A small-molecule ligand and the protein it binds are described below.
Small molecule (SMILES): CC(=O)N[C@@H]1[C@@H](O)[C@H](O)[C@@H](CO)O[C@H]1O

Sequence of chain 1.D:
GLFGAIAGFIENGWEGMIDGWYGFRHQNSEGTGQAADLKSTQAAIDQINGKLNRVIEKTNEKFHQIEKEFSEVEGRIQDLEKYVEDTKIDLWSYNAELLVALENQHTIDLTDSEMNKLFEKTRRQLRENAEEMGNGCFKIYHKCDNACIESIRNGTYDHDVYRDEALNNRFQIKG

Binding-site contacts:
Ligand atom C5 contacts residue THR156 of chain 1.D at 4.4 Å.
Ligand atom C3 contacts residue GLU150 of chain 1.D at 3.9 Å.
Ligand atom O5 contacts residue SER151 of chain 1.D at 3.4 Å (h-bond).
Ligand atom C5 contacts residue ASN154 of chain 1.D at 3.7 Å.
Ligand atom O5 contacts residue ALA147 of chain 1.D at 4.1 Å.
Ligand atom C1 contacts residue SER151 of chain 1.D at 3.7 Å.
Ligand atom C5 contacts residue GLU150 of chain 1.D at 3.5 Å.
Ligand atom O4 contacts residue GLU150 of chain 1.D at 4.3 Å.
Ligand atom C4 contacts residue GLU150 of chain 1.D at 3.2 Å.
Ligand atom C1 contacts residue THR156 of chain 1.D at 3.5 Å.
Ligand atom C2 contacts residue GLU150 of chain 1.D at 3.6 Å.
Ligand atom C6 contacts residue GLU150 of chain 1.D at 3.9 Å.
Ligand atom C2 contacts residue THR156 of chain 1.D at 4.5 Å.
Ligand atom O5 contacts residue GLU150 of chain 1.D at 3.0 Å (salt-bridge).
Ligand atom C5 contacts residue SER151 of chain 1.D at 4.2 Å.
Ligand atom N2 contacts residue ASN154 of chain 1.D at 2.9 Å (h-bond).
Ligand atom O5 contacts residue ASN154 of chain 1.D at 2.4 Å (h-bond).
Ligand atom C5 contacts residue ALA147 of chain 1.D at 4.3 Å (hydrophobic).
Ligand atom C6 contacts residue SER151 of chain 1.D at 4.3 Å.
Ligand atom O6 contacts residue ALA147 of chain 1.D at 3.1 Å.
Ligand atom C3 contacts residue ASN154 of chain 1.D at 3.8 Å.
Ligand atom C1 contacts residue ASN154 of chain 1.D at 1.5 Å.
Ligand atom C6 contacts residue ALA147 of chain 1.D at 3.3 Å (hydrophobic).
Ligand atom C2 contacts residue ASN154 of chain 1.D at 2.4 Å.
Ligand atom O7 contacts residue ASN154 of chain 1.D at 3.4 Å (h-bond).
Ligand atom O3 contacts residue GLU150 of chain 1.D at 4.3 Å.
Ligand atom C7 contacts residue THR156 of chain 1.D at 4.4 Å.
Ligand atom C8 contacts residue THR156 of chain 1.D at 4.0 Å.
Ligand atom C4 contacts residue ASN154 of chain 1.D at 4.2 Å.
Ligand atom C8 contacts residue ASN154 of chain 1.D at 4.2 Å.
Ligand atom N2 contacts residue THR156 of chain 1.D at 4.0 Å.
Ligand atom O6 contacts residue GLU150 of chain 1.D at 3.0 Å (salt-bridge).
Ligand atom C1 contacts residue GLU150 of chain 1.D at 3.6 Å.
Ligand atom O5 contacts residue THR156 of chain 1.D at 4.1 Å.
Ligand atom C7 contacts residue ASN154 of chain 1.D at 3.3 Å.